A protein and the small-molecule ligand that binds it are described below.
Small molecule (SMILES): CC(=O)N[C@@H](CCC[C@@H](NC(C)=O)C(=O)O)C(=O)N[C@H](C)C(=O)NO

Sequence of chain 1.A:
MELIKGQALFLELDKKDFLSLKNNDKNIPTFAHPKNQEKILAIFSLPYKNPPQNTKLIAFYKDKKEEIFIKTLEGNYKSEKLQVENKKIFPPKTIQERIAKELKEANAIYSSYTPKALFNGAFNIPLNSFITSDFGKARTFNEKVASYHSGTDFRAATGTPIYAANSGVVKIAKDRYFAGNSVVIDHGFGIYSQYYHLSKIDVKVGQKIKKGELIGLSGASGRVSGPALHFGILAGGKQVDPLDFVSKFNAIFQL

Binding-site contacts:
Ligand atom O5 contacts residue GLN194 of chain 1.A at 3.7 Å.
Ligand atom C12 contacts residue HIS230 of chain 1.A at 3.7 Å.
Ligand atom C8 contacts residue GLN239 of chain 1.A at 3.8 Å.
Ligand atom O3 contacts residue PHE178 of chain 1.A at 3.6 Å.
Ligand atom O9 contacts residue ARG223 of chain 1.A at 3.1 Å (salt-bridge).
Ligand atom C13 contacts residue SER150 of chain 1.A at 3.5 Å.
Ligand atom O9 contacts residue ASP153 of chain 1.A at 3.4 Å (salt-bridge).
Ligand atom N4 contacts residue HIS230 of chain 1.A at 3.6 Å (h-bond).
Ligand atom O5 contacts residue ARG176 of chain 1.A at 3.4 Å (salt-bridge).
Ligand atom C14 contacts residue PHE178 of chain 1.A at 3.6 Å (hydrophobic).
Ligand atom C6 contacts residue SER150 of chain 1.A at 3.2 Å.
Ligand atom C9 contacts residue TYR196 of chain 1.A at 3.4 Å (hydrophobic).
Ligand atom C7 contacts residue TYR196 of chain 1.A at 3.1 Å (hydrophobic).
Ligand atom O5 contacts residue TYR110 of chain 1.A at 2.8 Å (h-bond).
Ligand atom O5 contacts residue TYR196 of chain 1.A at 2.7 Å (h-bond).
Ligand atom C3 contacts residue SER150 of chain 1.A at 2.7 Å.
Ligand atom C7 contacts residue GLN239 of chain 1.A at 3.5 Å.
Ligand atom O9 contacts residue ZN1 of chain 1.B at 2.5 Å.
Ligand atom O3 contacts residue TYR196 of chain 1.A at 3.7 Å.
Ligand atom O9 contacts residue HIS197 of chain 1.A at 3.5 Å (h-bond).
Ligand atom O9 contacts residue HIS230 of chain 1.A at 3.8 Å.
Ligand atom C3 contacts residue TYR148 of chain 1.A at 3.7 Å (hydrophobic).
Ligand atom O6 contacts residue TYR196 of chain 1.A at 3.8 Å.
Ligand atom O1 contacts residue TYR148 of chain 1.A at 3.0 Å (h-bond).
Ligand atom N4 contacts residue HIS197 of chain 1.A at 3.0 Å (h-bond).
Ligand atom O1 contacts residue SER150 of chain 1.A at 2.9 Å (h-bond).
Ligand atom O4 contacts residue ARG176 of chain 1.A at 3.7 Å.
Ligand atom C2 contacts residue SER150 of chain 1.A at 3.0 Å.
Ligand atom C9 contacts residue TYR110 of chain 1.A at 3.8 Å (hydrophobic).
Ligand atom N4 contacts residue ZN1 of chain 1.B at 3.0 Å.
Ligand atom C12 contacts residue ZN1 of chain 1.B at 3.1 Å.
Ligand atom C8 contacts residue TYR196 of chain 1.A at 3.6 Å (hydrophobic).
Ligand atom O8 contacts residue HIS149 of chain 1.A at 2.9 Å.
Ligand atom N1 contacts residue SER150 of chain 1.A at 2.4 Å (h-bond).
Ligand atom C1 contacts residue SER150 of chain 1.A at 3.2 Å.
Ligand atom O4 contacts residue ALA106 of chain 1.A at 3.5 Å.
Ligand atom N1 contacts residue HIS230 of chain 1.A at 3.8 Å.
Ligand atom O8 contacts residue ZN1 of chain 1.B at 2.7 Å.
Ligand atom C13 contacts residue TYR148 of chain 1.A at 3.8 Å (hydrophobic).
Ligand atom O1 contacts residue HIS149 of chain 1.A at 3.4 Å.